Sequence of chain 4.A:
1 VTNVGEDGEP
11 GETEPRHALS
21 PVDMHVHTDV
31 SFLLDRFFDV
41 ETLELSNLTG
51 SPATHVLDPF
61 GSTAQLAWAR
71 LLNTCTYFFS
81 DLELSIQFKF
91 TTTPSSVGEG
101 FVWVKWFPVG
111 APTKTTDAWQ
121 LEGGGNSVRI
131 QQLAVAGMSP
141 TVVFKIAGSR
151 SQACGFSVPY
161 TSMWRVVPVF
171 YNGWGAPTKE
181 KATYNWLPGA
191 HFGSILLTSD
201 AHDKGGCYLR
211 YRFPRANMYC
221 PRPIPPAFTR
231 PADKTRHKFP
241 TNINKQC

Binding-site contacts:
Ligand atom N5 contacts residue ALA118 of chain 4.A at 2.8 Å (h-bond).
Ligand atom C4 contacts residue ALA118 of chain 4.A at 4.0 Å (hydrophobic).
Ligand atom C10 contacts residue ALA64 of chain 3.A at 4.5 Å (hydrophobic).
Ligand atom O8 contacts residue ALA118 of chain 4.A at 3.8 Å.
Ligand atom C11 contacts residue TRP119 of chain 4.A at 4.4 Å (hydrophobic).
Ligand atom C8 contacts residue ALA118 of chain 4.A at 4.3 Å (hydrophobic).
Ligand atom C9 contacts residue TRP119 of chain 4.A at 4.3 Å (hydrophobic).
Ligand atom C10 contacts residue ALA118 of chain 4.A at 3.8 Å (hydrophobic).
Ligand atom O1B contacts residue ARG129 of chain 4.A at 3.9 Å.
Ligand atom O10 contacts residue ALA64 of chain 3.A at 3.8 Å.
Ligand atom O8 contacts residue GLN120 of chain 4.A at 2.8 Å (h-bond).
Ligand atom C11 contacts residue GLN65 of chain 3.A at 3.7 Å.
Ligand atom C7 contacts residue ALA118 of chain 4.A at 3.6 Å (hydrophobic).
Ligand atom O1A contacts residue ALA118 of chain 4.A at 4.5 Å.
Ligand atom C8 contacts residue GLN120 of chain 4.A at 4.1 Å.
Ligand atom O10 contacts residue GLN65 of chain 3.A at 4.0 Å.
Ligand atom O9 contacts residue GLN120 of chain 4.A at 3.5 Å (h-bond).
Ligand atom C6 contacts residue ALA118 of chain 4.A at 3.4 Å (hydrophobic).
Ligand atom O8 contacts residue TRP119 of chain 4.A at 3.8 Å.
Ligand atom C11 contacts residue GLN132 of chain 4.A at 4.3 Å.
Ligand atom C5 contacts residue ALA118 of chain 4.A at 3.6 Å (hydrophobic).
Ligand atom O9 contacts residue THR42 of chain 3.A at 4.0 Å.
Ligand atom C10 contacts residue GLN65 of chain 3.A at 4.5 Å.
Ligand atom C1 contacts residue ARG129 of chain 4.A at 4.0 Å.
Ligand atom O1A contacts residue ARG129 of chain 4.A at 3.3 Å (salt-bridge).
Ligand atom C11 contacts residue ALA118 of chain 4.A at 3.9 Å (hydrophobic).

The protein below binds the small molecule below.
Small molecule (SMILES): CC(=O)N[C@H]1[C@H]([C@H](O)[C@H](O)CO)O[C@@](O[C@H]2[C@@H](O)[C@@H](CO)O[C@@H](O[C@H]3[C@H](O)[C@@H](O)[C@@H](O)O[C@@H]3CO)[C@@H]2O)(C(=O)O)C[C@@H]1O

Sequence of chain 3.A:
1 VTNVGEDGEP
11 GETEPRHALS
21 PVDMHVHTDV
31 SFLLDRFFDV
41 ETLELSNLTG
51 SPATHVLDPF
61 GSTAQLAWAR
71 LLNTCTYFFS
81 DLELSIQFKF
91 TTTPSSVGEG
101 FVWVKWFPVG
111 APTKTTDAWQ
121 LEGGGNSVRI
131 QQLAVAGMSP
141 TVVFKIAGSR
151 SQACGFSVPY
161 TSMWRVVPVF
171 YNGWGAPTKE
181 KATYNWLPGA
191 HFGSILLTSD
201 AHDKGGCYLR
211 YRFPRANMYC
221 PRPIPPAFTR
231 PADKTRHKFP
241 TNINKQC